A small-molecule ligand and the protein it binds are described below.
Small molecule (SMILES): CC(=O)N[C@H]1[C@H](O[C@H]2[C@H](O)[C@@H](NC(C)=O)CO[C@@H]2CO)O[C@H](CO)[C@@H](O[C@@H]2O[C@H](CO[C@H]3O[C@H](CO)[C@@H](O)[C@H](O)[C@@H]3O)[C@@H](O)[C@H](O[C@H]3O[C@H](CO)[C@@H](O)[C@H](O)[C@@H]3O)[C@@H]2O)[C@@H]1O

Binding-site contacts:
Ligand atom C7 contacts residue ASN798 of chain 1.A at 3.2 Å.
Ligand atom C6 contacts residue GLN801 of chain 1.A at 3.3 Å.
Ligand atom C6 contacts residue PHE814 of chain 1.A at 3.9 Å (hydrophobic).
Ligand atom O4 contacts residue PHE814 of chain 1.A at 4.5 Å.
Ligand atom C4 contacts residue ASN798 of chain 1.A at 4.2 Å.
Ligand atom C3 contacts residue ASN798 of chain 1.A at 3.8 Å.
Ligand atom C2 contacts residue ASN798 of chain 1.A at 2.5 Å.
Ligand atom O7 contacts residue ASN798 of chain 1.A at 3.1 Å (h-bond).
Ligand atom O5 contacts residue SER800 of chain 1.A at 3.3 Å (h-bond).
Ligand atom O5 contacts residue ASN798 of chain 1.A at 2.3 Å (h-bond).
Ligand atom C5 contacts residue ASN798 of chain 1.A at 3.6 Å.
Ligand atom C1 contacts residue ASN798 of chain 1.A at 1.4 Å.
Ligand atom C5 contacts residue SER800 of chain 1.A at 3.3 Å.
Ligand atom C6 contacts residue SER800 of chain 1.A at 3.6 Å.
Ligand atom C1 contacts residue SER800 of chain 1.A at 3.7 Å.
Ligand atom O6 contacts residue GLN801 of chain 1.A at 3.7 Å.
Ligand atom C8 contacts residue ASN798 of chain 1.A at 4.4 Å.
Ligand atom N2 contacts residue ASN798 of chain 1.A at 2.9 Å (h-bond).
Ligand atom O6 contacts residue PHE814 of chain 1.A at 4.4 Å.

Sequence of chain 1.A:
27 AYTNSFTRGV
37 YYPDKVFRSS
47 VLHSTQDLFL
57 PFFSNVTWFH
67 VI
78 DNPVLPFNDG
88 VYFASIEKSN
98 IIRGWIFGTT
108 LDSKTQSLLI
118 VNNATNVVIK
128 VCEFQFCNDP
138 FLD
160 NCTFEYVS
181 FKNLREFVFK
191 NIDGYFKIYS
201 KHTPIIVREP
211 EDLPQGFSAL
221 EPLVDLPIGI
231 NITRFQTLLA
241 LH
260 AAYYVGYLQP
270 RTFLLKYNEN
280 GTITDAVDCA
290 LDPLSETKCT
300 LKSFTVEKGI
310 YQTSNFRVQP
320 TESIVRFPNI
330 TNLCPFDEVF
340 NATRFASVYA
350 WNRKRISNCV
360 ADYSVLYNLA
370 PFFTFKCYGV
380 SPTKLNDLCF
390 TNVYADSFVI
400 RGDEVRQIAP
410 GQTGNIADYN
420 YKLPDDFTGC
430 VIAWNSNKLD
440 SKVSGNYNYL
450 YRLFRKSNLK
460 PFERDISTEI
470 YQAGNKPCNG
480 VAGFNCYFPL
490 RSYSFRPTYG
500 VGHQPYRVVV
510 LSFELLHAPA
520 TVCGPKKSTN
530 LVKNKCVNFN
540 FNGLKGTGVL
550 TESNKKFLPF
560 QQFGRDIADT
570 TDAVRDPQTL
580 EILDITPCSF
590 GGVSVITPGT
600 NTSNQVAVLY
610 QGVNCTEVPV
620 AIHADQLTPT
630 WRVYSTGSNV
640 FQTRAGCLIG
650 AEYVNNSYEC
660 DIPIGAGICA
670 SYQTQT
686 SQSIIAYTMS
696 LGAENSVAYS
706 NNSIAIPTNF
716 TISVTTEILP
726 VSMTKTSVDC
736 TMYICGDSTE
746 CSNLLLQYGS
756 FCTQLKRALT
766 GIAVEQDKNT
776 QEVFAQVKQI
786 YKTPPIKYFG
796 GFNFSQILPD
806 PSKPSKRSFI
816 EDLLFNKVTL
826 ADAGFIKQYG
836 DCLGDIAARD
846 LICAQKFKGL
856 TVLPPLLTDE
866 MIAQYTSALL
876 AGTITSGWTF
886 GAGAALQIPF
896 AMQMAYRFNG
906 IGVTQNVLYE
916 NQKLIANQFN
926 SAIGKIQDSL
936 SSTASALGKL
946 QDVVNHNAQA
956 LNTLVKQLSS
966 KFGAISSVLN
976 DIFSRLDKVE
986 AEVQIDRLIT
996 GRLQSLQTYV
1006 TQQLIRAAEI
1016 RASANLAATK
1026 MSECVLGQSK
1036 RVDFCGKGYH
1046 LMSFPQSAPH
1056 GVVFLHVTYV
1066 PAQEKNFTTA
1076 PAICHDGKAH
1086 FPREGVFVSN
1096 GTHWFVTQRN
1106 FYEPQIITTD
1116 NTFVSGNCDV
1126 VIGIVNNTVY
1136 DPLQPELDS